Sequence of chain 1.R:
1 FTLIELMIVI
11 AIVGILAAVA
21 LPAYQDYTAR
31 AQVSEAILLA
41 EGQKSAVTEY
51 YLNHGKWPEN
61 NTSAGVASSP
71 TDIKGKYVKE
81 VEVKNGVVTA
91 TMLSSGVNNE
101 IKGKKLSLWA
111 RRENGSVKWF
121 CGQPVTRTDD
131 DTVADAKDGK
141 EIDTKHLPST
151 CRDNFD

Binding-site contacts:
Ligand atom O4 contacts residue SER68 of chain 1.R at 3.2 Å.
Ligand atom O1 contacts residue SER68 of chain 1.R at 2.9 Å.
Ligand atom O3 contacts residue SER68 of chain 1.R at 3.8 Å.
Ligand atom P contacts residue SER69 of chain 1.R at 3.7 Å.
Ligand atom O2 contacts residue SER68 of chain 1.R at 1.5 Å.
Ligand atom O1 contacts residue THR62 of chain 1.R at 4.2 Å.
Ligand atom O3 contacts residue SER69 of chain 1.R at 4.4 Å.
Ligand atom O2 contacts residue ALA67 of chain 1.R at 4.2 Å.
Ligand atom N contacts residue SER68 of chain 1.R at 4.1 Å.
Ligand atom O4 contacts residue SER69 of chain 1.R at 3.4 Å (h-bond).
Ligand atom O2 contacts residue SER69 of chain 1.R at 2.8 Å (h-bond).
Ligand atom P contacts residue SER68 of chain 1.R at 2.6 Å.

This small molecule binds to this protein.
Small molecule (SMILES): NCCOP(=O)(O)O